Sequence of chain 1.B:
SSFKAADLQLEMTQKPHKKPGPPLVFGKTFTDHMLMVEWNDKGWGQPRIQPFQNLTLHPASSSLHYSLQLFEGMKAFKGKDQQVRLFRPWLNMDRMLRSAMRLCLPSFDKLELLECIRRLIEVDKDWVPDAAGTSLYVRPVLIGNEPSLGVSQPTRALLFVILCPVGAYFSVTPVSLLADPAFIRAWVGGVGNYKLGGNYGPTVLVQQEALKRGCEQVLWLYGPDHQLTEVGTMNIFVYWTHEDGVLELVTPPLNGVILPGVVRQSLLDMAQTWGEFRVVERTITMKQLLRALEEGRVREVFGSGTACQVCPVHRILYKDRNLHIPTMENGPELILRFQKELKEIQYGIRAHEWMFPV

The small molecule below binds the protein below.
Small molecule (SMILES): O=C(Nc1cncnc1)c1ccccc1

Sequence of chain 1.A:
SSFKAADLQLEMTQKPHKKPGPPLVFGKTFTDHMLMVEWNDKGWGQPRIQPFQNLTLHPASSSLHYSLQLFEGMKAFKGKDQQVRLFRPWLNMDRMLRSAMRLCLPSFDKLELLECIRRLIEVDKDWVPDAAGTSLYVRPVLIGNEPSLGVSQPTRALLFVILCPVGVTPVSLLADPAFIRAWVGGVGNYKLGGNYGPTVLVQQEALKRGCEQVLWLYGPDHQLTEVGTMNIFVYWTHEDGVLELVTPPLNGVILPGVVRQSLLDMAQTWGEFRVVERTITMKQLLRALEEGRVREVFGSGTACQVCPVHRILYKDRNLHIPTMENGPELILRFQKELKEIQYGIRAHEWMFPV

Binding-site contacts:
Ligand atom N6 contacts residue PHE34 of chain 1.A at 3.3 Å.
Ligand atom C11 contacts residue THR244 of chain 1.A at 3.8 Å.
Ligand atom C15 contacts residue ARG147 of chain 1.A at 3.9 Å.
Ligand atom C15 contacts residue PHE34 of chain 1.A at 4.2 Å (hydrophobic).
Ligand atom N3 contacts residue ALA318 of chain 1.A at 4.0 Å.
Ligand atom C5 contacts residue ALA318 of chain 1.A at 3.7 Å (hydrophobic).
Ligand atom C2 contacts residue PHE34 of chain 1.A at 4.2 Å (hydrophobic).
Ligand atom C13 contacts residue PHE79 of chain 1.A at 3.8 Å (hydrophobic).
Ligand atom C14 contacts residue ARG147 of chain 1.A at 3.8 Å.
Ligand atom N6 contacts residue ALA318 of chain 1.A at 3.7 Å.
Ligand atom C4 contacts residue PHE34 of chain 1.A at 3.5 Å (hydrophobic).
Ligand atom N8 contacts residue ALA318 of chain 1.A at 3.9 Å.
Ligand atom C7 contacts residue ALA318 of chain 1.A at 3.8 Å (hydrophobic).
Ligand atom C14 contacts residue VAL159 of chain 1.B at 3.7 Å (hydrophobic).
Ligand atom C14 contacts residue LEU157 of chain 1.B at 4.2 Å (hydrophobic).
Ligand atom O1 contacts residue TYR145 of chain 1.A at 3.9 Å.
Ligand atom C10 contacts residue TYR145 of chain 1.A at 4.0 Å (hydrophobic).
Ligand atom C13 contacts residue VAL159 of chain 1.B at 4.1 Å (hydrophobic).
Ligand atom N6 contacts residue LYS83 of chain 1.A at 4.0 Å.
Ligand atom C12 contacts residue LYS206 of chain 1.A at 3.8 Å.
Ligand atom O1 contacts residue ALA318 of chain 1.A at 3.5 Å.
Ligand atom C2 contacts residue ALA318 of chain 1.A at 3.9 Å (hydrophobic).
Ligand atom C15 contacts residue LEU157 of chain 1.B at 4.0 Å (hydrophobic).
Ligand atom C2 contacts residue TYR145 of chain 1.A at 4.1 Å (hydrophobic).
Ligand atom C5 contacts residue TYR145 of chain 1.A at 4.3 Å (hydrophobic).
Ligand atom C13 contacts residue THR244 of chain 1.A at 4.1 Å.
Ligand atom C13 contacts residue TYR74 of chain 1.B at 4.1 Å (hydrophobic).
Ligand atom C9 contacts residue PHE34 of chain 1.A at 3.6 Å (hydrophobic).
Ligand atom C7 contacts residue PHE34 of chain 1.A at 3.7 Å (hydrophobic).
Ligand atom C15 contacts residue TYR74 of chain 1.B at 3.9 Å (hydrophobic).
Ligand atom C4 contacts residue ALA318 of chain 1.A at 3.5 Å (hydrophobic).
Ligand atom C5 contacts residue PHE34 of chain 1.A at 3.2 Å (hydrophobic).
Ligand atom C12 contacts residue THR244 of chain 1.A at 3.7 Å.
Ligand atom C14 contacts residue TYR74 of chain 1.B at 3.3 Å (hydrophobic).
Ligand atom C15 contacts residue TYR145 of chain 1.A at 4.2 Å (hydrophobic).
Ligand atom N8 contacts residue PHE34 of chain 1.A at 3.7 Å.
Ligand atom N3 contacts residue PHE34 of chain 1.A at 3.3 Å.
Ligand atom C12 contacts residue PHE79 of chain 1.A at 4.3 Å (hydrophobic).
Ligand atom C12 contacts residue PLP1 of chain 1.D at 3.8 Å.
Ligand atom C9 contacts residue ALA318 of chain 1.A at 3.6 Å (hydrophobic).